Sequence of chain 5.A:
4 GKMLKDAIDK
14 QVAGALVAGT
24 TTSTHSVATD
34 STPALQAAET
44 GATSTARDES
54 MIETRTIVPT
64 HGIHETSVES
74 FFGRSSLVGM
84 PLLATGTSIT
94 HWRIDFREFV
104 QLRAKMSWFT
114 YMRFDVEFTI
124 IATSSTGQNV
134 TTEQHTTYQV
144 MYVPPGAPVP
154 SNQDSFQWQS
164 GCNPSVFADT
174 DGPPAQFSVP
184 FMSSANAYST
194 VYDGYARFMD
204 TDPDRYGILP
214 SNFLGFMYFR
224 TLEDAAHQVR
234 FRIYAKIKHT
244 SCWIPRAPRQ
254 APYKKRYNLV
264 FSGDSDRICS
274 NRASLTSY

Sequence of chain 1.B:
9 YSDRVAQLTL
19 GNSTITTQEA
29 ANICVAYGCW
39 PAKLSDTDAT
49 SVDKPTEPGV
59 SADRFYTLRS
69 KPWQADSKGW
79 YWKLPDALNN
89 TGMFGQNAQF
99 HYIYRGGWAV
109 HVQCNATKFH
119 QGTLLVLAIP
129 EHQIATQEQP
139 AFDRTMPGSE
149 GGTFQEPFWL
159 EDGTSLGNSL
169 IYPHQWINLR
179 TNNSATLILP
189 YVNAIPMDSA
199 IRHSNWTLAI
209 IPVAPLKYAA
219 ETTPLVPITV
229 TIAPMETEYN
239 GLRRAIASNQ

Binding-site contacts:
Ligand atom N3 contacts residue TRP38 of chain 1.B at 3.2 Å.
Ligand atom O2' contacts residue HIS28 of chain 5.A at 3.2 Å (h-bond).
Ligand atom C4 contacts residue TRP38 of chain 1.B at 3.5 Å (hydrophobic).
Ligand atom C5 contacts residue TRP38 of chain 1.B at 3.7 Å (hydrophobic).
Ligand atom C1' contacts residue TRP38 of chain 1.B at 4.0 Å (hydrophobic).
Ligand atom N6 contacts residue TRP38 of chain 1.B at 4.0 Å.
Ligand atom O2' contacts residue TRP38 of chain 1.B at 4.2 Å.
Ligand atom N7 contacts residue TRP38 of chain 1.B at 4.2 Å.
Ligand atom C6 contacts residue TRP38 of chain 1.B at 3.6 Å (hydrophobic).
Ligand atom N1 contacts residue TRP38 of chain 1.B at 3.3 Å.
Ligand atom C8 contacts residue TRP38 of chain 1.B at 4.3 Å (hydrophobic).
Ligand atom C2 contacts residue TRP38 of chain 1.B at 3.1 Å (hydrophobic).
Ligand atom N9 contacts residue TRP38 of chain 1.B at 3.7 Å.
Ligand atom N6 contacts residue VAL30 of chain 5.A at 4.3 Å.

This protein binds this small molecule.
Small molecule (SMILES): Nc1ncnc2c1ncn2[C@@H]1O[C@H](COP(=O)=O)[C@@H](O[P](=O)(O)OC[C@H]2O[C@@H](n3ccc(=O)[nH]c3=O)[C@H](O)[C@@H]2O)[C@H]1O